Sequence of chain 3.D:
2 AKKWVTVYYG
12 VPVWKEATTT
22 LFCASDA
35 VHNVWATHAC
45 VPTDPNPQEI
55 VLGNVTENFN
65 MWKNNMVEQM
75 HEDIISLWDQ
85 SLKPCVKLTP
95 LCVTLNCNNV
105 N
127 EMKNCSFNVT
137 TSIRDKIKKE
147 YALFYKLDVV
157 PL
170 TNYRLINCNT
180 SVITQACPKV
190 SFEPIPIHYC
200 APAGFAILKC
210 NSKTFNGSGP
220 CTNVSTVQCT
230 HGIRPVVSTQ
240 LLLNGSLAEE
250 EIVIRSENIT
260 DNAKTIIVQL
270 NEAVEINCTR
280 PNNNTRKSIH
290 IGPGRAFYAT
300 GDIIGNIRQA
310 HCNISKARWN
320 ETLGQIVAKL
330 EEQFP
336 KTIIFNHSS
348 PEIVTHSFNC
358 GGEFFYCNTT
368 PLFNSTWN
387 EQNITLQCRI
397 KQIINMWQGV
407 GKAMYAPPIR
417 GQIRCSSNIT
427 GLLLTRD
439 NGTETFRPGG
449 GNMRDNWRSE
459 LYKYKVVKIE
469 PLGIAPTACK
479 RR

A protein and the small-molecule ligand that binds it are described below.
Small molecule (SMILES): CC(=O)N[C@@H]1[C@@H](O)[C@H](O)[C@@H](CO)O[C@H]1O

Binding-site contacts:
Ligand atom O6 contacts residue THR259 of chain 3.D at 3.9 Å.
Ligand atom O6 contacts residue ASP260 of chain 3.D at 3.7 Å.
Ligand atom C7 contacts residue ASN257 of chain 3.D at 3.2 Å.
Ligand atom O7 contacts residue ASN257 of chain 3.D at 3.1 Å (h-bond).
Ligand atom C3 contacts residue ASN257 of chain 3.D at 3.8 Å.
Ligand atom O5 contacts residue ASP260 of chain 3.D at 3.8 Å.
Ligand atom C1 contacts residue ASP260 of chain 3.D at 4.3 Å.
Ligand atom O5 contacts residue THR259 of chain 3.D at 3.8 Å.
Ligand atom C8 contacts residue ASN257 of chain 3.D at 4.4 Å.
Ligand atom C4 contacts residue ASN257 of chain 3.D at 4.2 Å.
Ligand atom C2 contacts residue ASN257 of chain 3.D at 2.4 Å.
Ligand atom C1 contacts residue ASN257 of chain 3.D at 1.4 Å.
Ligand atom C5 contacts residue THR259 of chain 3.D at 4.2 Å.
Ligand atom C1 contacts residue THR259 of chain 3.D at 3.3 Å.
Ligand atom C5 contacts residue ASN257 of chain 3.D at 3.7 Å.
Ligand atom C2 contacts residue THR259 of chain 3.D at 4.4 Å.
Ligand atom O5 contacts residue ASN257 of chain 3.D at 2.4 Å (h-bond).
Ligand atom N2 contacts residue ASN257 of chain 3.D at 2.9 Å (h-bond).